Binding-site contacts:
Ligand atom O4 contacts residue LYS82 of chain 1.B at 3.2 Å (salt-bridge).
Ligand atom C3 contacts residue GLU79 of chain 1.B at 3.5 Å.
Ligand atom C6 contacts residue LYS395 of chain 1.B at 4.2 Å.
Ligand atom O1 contacts residue TRP24 of chain 1.B at 3.6 Å.
Ligand atom C2 contacts residue GLU79 of chain 1.B at 4.2 Å.
Ligand atom C6 contacts residue ARG78 of chain 1.B at 4.1 Å.
Ligand atom C6 contacts residue GLU399 of chain 1.B at 2.9 Å.
Ligand atom O2 contacts residue GLU79 of chain 1.B at 3.6 Å.
Ligand atom O1 contacts residue ARG78 of chain 1.B at 4.0 Å.
Ligand atom C6 contacts residue TRP414 of chain 1.B at 3.6 Å (hydrophobic).
Ligand atom O3 contacts residue ARG78 of chain 1.B at 4.2 Å.
Ligand atom C4 contacts residue LYS82 of chain 1.B at 4.1 Å.
Ligand atom O6 contacts residue ARG78 of chain 1.B at 3.2 Å (salt-bridge).
Ligand atom O3 contacts residue GLU413 of chain 1.B at 3.9 Å.
Ligand atom O3 contacts residue LYS82 of chain 1.B at 3.2 Å (salt-bridge).
Ligand atom O6 contacts residue TRP414 of chain 1.B at 3.1 Å (h-bond).
Ligand atom C6 contacts residue GLU413 of chain 1.B at 4.0 Å.
Ligand atom C6 contacts residue TRP414 of chain 1.B at 4.1 Å (hydrophobic).
Ligand atom C3 contacts residue LYS82 of chain 1.B at 4.1 Å.
Ligand atom O6 contacts residue TRP414 of chain 1.B at 3.0 Å (h-bond).
Ligand atom O4 contacts residue LYS395 of chain 1.B at 3.5 Å (salt-bridge).
Ligand atom C1 contacts residue ARG78 of chain 1.B at 3.6 Å.
Ligand atom C4 contacts residue GLU399 of chain 1.B at 4.1 Å.
Ligand atom O6 contacts residue GLU413 of chain 1.B at 3.5 Å.
Ligand atom C1 contacts residue ASP76 of chain 1.B at 3.9 Å.
Ligand atom O2 contacts residue VAL21 of chain 1.B at 4.1 Å.
Ligand atom O1 contacts residue ASP76 of chain 1.B at 3.2 Å (salt-bridge).
Ligand atom O6 contacts residue PRO412 of chain 1.B at 4.2 Å.
Ligand atom C4 contacts residue GLU413 of chain 1.B at 3.6 Å.
Ligand atom O1 contacts residue VAL21 of chain 1.B at 4.1 Å.
Ligand atom O5 contacts residue ARG78 of chain 1.B at 3.2 Å.
Ligand atom O6 contacts residue GLU399 of chain 1.B at 3.0 Å (salt-bridge).
Ligand atom C2 contacts residue ARG78 of chain 1.B at 4.1 Å.
Ligand atom C5 contacts residue GLU399 of chain 1.B at 3.3 Å.
Ligand atom O6 contacts residue PHE416 of chain 1.B at 3.9 Å.
Ligand atom O4 contacts residue GLU399 of chain 1.B at 3.6 Å.
Ligand atom O3 contacts residue GLU79 of chain 1.B at 2.4 Å (salt-bridge).
Ligand atom C1 contacts residue VAL21 of chain 1.B at 4.0 Å (hydrophobic).
Ligand atom O4 contacts residue GLU413 of chain 1.B at 2.9 Å (salt-bridge).
Ligand atom O1 contacts residue PRO59 of chain 1.B at 4.3 Å.

The small molecule below binds the protein below.
Small molecule (SMILES): OC[C@H]1O[C@@](CO)(O[C@H]2O[C@H](CO)[C@@H](O)[C@H](O)[C@H]2O)[C@@H](O)[C@@H]1O

Sequence of chain 1.B:
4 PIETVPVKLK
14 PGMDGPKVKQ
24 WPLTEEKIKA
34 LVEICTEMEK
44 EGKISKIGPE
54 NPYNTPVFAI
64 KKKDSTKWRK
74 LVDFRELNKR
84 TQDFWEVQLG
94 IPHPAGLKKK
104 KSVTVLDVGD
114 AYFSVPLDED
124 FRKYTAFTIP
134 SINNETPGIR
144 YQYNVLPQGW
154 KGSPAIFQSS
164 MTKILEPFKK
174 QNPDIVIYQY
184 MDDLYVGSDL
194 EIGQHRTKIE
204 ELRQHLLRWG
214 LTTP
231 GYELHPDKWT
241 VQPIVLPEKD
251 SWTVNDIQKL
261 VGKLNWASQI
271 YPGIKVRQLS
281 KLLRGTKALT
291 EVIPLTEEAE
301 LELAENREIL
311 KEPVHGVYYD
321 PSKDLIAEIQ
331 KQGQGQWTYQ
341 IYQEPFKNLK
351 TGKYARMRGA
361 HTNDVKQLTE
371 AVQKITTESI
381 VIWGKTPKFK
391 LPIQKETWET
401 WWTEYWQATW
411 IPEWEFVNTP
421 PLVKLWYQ